Sequence of chain 1.D:
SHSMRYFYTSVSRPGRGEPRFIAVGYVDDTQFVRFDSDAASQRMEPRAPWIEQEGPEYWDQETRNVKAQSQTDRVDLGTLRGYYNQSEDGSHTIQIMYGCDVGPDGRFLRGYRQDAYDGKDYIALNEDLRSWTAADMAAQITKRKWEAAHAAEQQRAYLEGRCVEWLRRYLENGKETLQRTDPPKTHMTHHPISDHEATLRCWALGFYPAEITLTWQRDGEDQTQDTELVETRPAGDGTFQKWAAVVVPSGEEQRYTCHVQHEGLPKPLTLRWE

This protein binds this small molecule.
Small molecule (SMILES): CC(C)[C@H](N)C(=O)NCC(=O)N[C@@H](CCCCN)C(=O)O.CC(C)[C@H](N)C(=O)N[C@H](C(=O)N[C@H](C(=O)NCC=O)C(C)C)C(C)C

Binding-site contacts:
Ligand atom CG2 contacts residue GLU63 of chain 1.D at 3.4 Å.
Ligand atom O contacts residue ARG163 of chain 1.D at 3.3 Å (salt-bridge).
Ligand atom NZ contacts residue ASP116 of chain 1.D at 3.3 Å (salt-bridge).
Ligand atom O contacts residue THR143 of chain 1.D at 3.0 Å (h-bond).
Ligand atom CG1 contacts residue TYR7 of chain 1.D at 3.4 Å (hydrophobic).
Ligand atom OXT contacts residue TYR84 of chain 1.D at 3.6 Å.
Ligand atom O contacts residue TYR84 of chain 1.D at 2.8 Å (h-bond).
Ligand atom CG1 contacts residue TYR171 of chain 1.D at 3.3 Å (hydrophobic).
Ligand atom CG1 contacts residue TRP167 of chain 1.D at 3.4 Å (hydrophobic).
Ligand atom CA contacts residue TYR99 of chain 1.D at 3.3 Å (hydrophobic).
Ligand atom CB contacts residue GLU63 of chain 1.D at 3.4 Å.
Ligand atom CG1 contacts residue TYR59 of chain 1.D at 3.5 Å (hydrophobic).
Ligand atom C contacts residue GLU63 of chain 1.D at 3.5 Å.
Ligand atom CG1 contacts residue TYR99 of chain 1.D at 3.6 Å (hydrophobic).
Ligand atom O contacts residue TYR159 of chain 1.D at 2.6 Å (h-bond).
Ligand atom CG1 contacts residue TYR9 of chain 1.D at 3.3 Å (hydrophobic).
Ligand atom C contacts residue TYR7 of chain 1.D at 3.2 Å (hydrophobic).
Ligand atom C contacts residue TYR159 of chain 1.D at 3.6 Å (hydrophobic).
Ligand atom CG2 contacts residue TRP167 of chain 1.D at 3.4 Å (hydrophobic).
Ligand atom CA contacts residue ASP77 of chain 1.D at 3.5 Å.
Ligand atom CE contacts residue ASP116 of chain 1.D at 3.1 Å.
Ligand atom CG2 contacts residue ASN66 of chain 1.D at 3.6 Å.
Ligand atom O contacts residue TRP147 of chain 1.D at 3.3 Å (h-bond).
Ligand atom CB contacts residue TYR99 of chain 1.D at 3.2 Å (hydrophobic).
Ligand atom CG1 contacts residue GLU63 of chain 1.D at 3.5 Å.
Ligand atom OXT contacts residue LYS146 of chain 1.D at 3.2 Å (salt-bridge).
Ligand atom CA contacts residue TYR7 of chain 1.D at 3.2 Å (hydrophobic).
Ligand atom CD contacts residue ASP77 of chain 1.D at 3.4 Å.
Ligand atom O contacts residue TRP147 of chain 1.D at 3.2 Å (h-bond).
Ligand atom N contacts residue ASP77 of chain 1.D at 2.9 Å (salt-bridge).
Ligand atom N contacts residue TYR171 of chain 1.D at 3.0 Å (h-bond).
Ligand atom C contacts residue ASP77 of chain 1.D at 3.7 Å.
Ligand atom CG contacts residue ASP77 of chain 1.D at 3.3 Å.
Ligand atom N contacts residue GLU63 of chain 1.D at 2.8 Å (salt-bridge).
Ligand atom N contacts residue TYR7 of chain 1.D at 2.8 Å (h-bond).
Ligand atom CA contacts residue GLU63 of chain 1.D at 3.3 Å.
Ligand atom C contacts residue TYR84 of chain 1.D at 3.6 Å (hydrophobic).
Ligand atom N contacts residue TYR99 of chain 1.D at 3.2 Å (h-bond).
Ligand atom O contacts residue TYR7 of chain 1.D at 3.3 Å.
Ligand atom CB contacts residue TYR9 of chain 1.D at 3.4 Å (hydrophobic).